This small molecule binds to this protein.
Small molecule (SMILES): Cc1sc2nc(COc3ccc(F)cc3)cc(=O)n2c1[C@@H]1C[C@H]1CO

Binding-site contacts:
Ligand atom O contacts residue GLY757 of chain 1.D at 3.3 Å (h-bond).
Ligand atom C7 contacts residue GLU530 of chain 1.C at 3.6 Å.
Ligand atom C17 contacts residue ILE519 of chain 1.D at 3.6 Å (hydrophobic).
Ligand atom S contacts residue PHE528 of chain 1.C at 2.8 Å (h-bond).
Ligand atom C13 contacts residue GLY760 of chain 1.C at 3.1 Å.
Ligand atom C9 contacts residue PRO532 of chain 1.D at 3.4 Å (hydrophobic).
Ligand atom C5 contacts residue TYR535 of chain 1.D at 3.2 Å (hydrophobic).
Ligand atom N contacts residue TYR535 of chain 1.D at 2.8 Å.
Ligand atom C10 contacts residue PRO532 of chain 1.D at 3.7 Å (hydrophobic).
Ligand atom C16 contacts residue VAL526 of chain 1.C at 3.4 Å (hydrophobic).
Ligand atom C7 contacts residue TYR535 of chain 1.D at 3.6 Å (hydrophobic).
Ligand atom C2 contacts residue PRO527 of chain 1.C at 3.3 Å (hydrophobic).
Ligand atom S contacts residue GLU530 of chain 1.C at 2.7 Å (salt-bridge).
Ligand atom C4 contacts residue TYR535 of chain 1.D at 3.3 Å (hydrophobic).
Ligand atom C8 contacts residue PRO532 of chain 1.D at 3.7 Å (hydrophobic).
Ligand atom C4 contacts residue PRO532 of chain 1.D at 3.3 Å (hydrophobic).
Ligand atom C15 contacts residue PRO527 of chain 1.C at 3.5 Å (hydrophobic).
Ligand atom S contacts residue TYR535 of chain 1.D at 3.0 Å.
Ligand atom C1 contacts residue TYR535 of chain 1.D at 3.0 Å (hydrophobic).
Ligand atom C13 contacts residue PRO527 of chain 1.C at 3.5 Å (hydrophobic).
Ligand atom C6 contacts residue TYR535 of chain 1.D at 2.8 Å (hydrophobic).
Ligand atom C1 contacts residue PRO527 of chain 1.C at 3.4 Å (hydrophobic).
Ligand atom S contacts residue VAL529 of chain 1.C at 3.3 Å (h-bond).
Ligand atom C17 contacts residue VAL526 of chain 1.C at 3.1 Å (hydrophobic).
Ligand atom C16 contacts residue PRO527 of chain 1.C at 3.1 Å (hydrophobic).
Ligand atom C6 contacts residue GLU530 of chain 1.C at 3.5 Å.
Ligand atom O1 contacts residue THR758 of chain 1.C at 3.7 Å.
Ligand atom C3 contacts residue TYR535 of chain 1.D at 3.1 Å (hydrophobic).
Ligand atom C11 contacts residue GLY760 of chain 1.C at 3.5 Å.
Ligand atom N1 contacts residue GLU530 of chain 1.C at 3.1 Å.
Ligand atom C12 contacts residue PRO527 of chain 1.C at 3.1 Å (hydrophobic).
Ligand atom O2 contacts residue ILE519 of chain 1.D at 3.2 Å.
Ligand atom O2 contacts residue VAL526 of chain 1.C at 2.9 Å.
Ligand atom C12 contacts residue GLY760 of chain 1.C at 2.9 Å.
Ligand atom C2 contacts residue TYR535 of chain 1.D at 3.0 Å (hydrophobic).
Ligand atom C contacts residue PHE528 of chain 1.C at 2.6 Å (hydrophobic).
Ligand atom O contacts residue PRO532 of chain 1.D at 3.5 Å.
Ligand atom C contacts residue VAL783 of chain 1.C at 3.5 Å (hydrophobic).
Ligand atom N1 contacts residue TYR535 of chain 1.D at 3.0 Å.
Ligand atom C1 contacts residue PHE528 of chain 1.C at 3.1 Å (hydrophobic).

Sequence of chain 1.D:
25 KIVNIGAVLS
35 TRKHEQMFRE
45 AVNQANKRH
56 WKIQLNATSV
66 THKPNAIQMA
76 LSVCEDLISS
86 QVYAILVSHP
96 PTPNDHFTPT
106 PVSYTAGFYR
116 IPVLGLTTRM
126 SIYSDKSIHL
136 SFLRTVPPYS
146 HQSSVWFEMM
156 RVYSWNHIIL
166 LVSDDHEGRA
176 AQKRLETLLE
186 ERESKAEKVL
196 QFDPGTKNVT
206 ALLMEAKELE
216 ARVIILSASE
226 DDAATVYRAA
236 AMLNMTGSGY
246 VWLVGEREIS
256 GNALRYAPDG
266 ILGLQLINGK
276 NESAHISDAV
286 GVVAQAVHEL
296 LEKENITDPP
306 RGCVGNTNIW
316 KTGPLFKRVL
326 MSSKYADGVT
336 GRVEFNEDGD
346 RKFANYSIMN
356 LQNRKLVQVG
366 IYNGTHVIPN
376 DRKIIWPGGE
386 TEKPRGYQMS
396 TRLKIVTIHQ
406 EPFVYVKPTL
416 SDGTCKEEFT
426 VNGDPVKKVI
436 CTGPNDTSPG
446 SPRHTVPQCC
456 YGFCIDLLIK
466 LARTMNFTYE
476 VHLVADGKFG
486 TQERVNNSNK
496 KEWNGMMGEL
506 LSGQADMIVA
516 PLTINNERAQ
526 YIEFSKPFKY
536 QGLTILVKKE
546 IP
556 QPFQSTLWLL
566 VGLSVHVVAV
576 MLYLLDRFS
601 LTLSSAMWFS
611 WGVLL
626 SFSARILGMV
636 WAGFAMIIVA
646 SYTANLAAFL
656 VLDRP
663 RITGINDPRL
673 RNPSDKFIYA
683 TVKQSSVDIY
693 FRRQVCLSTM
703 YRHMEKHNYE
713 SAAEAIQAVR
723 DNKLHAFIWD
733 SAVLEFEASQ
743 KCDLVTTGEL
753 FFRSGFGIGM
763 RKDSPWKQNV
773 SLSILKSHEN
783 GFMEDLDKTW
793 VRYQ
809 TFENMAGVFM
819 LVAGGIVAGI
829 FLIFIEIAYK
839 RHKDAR

Sequence of chain 1.C:
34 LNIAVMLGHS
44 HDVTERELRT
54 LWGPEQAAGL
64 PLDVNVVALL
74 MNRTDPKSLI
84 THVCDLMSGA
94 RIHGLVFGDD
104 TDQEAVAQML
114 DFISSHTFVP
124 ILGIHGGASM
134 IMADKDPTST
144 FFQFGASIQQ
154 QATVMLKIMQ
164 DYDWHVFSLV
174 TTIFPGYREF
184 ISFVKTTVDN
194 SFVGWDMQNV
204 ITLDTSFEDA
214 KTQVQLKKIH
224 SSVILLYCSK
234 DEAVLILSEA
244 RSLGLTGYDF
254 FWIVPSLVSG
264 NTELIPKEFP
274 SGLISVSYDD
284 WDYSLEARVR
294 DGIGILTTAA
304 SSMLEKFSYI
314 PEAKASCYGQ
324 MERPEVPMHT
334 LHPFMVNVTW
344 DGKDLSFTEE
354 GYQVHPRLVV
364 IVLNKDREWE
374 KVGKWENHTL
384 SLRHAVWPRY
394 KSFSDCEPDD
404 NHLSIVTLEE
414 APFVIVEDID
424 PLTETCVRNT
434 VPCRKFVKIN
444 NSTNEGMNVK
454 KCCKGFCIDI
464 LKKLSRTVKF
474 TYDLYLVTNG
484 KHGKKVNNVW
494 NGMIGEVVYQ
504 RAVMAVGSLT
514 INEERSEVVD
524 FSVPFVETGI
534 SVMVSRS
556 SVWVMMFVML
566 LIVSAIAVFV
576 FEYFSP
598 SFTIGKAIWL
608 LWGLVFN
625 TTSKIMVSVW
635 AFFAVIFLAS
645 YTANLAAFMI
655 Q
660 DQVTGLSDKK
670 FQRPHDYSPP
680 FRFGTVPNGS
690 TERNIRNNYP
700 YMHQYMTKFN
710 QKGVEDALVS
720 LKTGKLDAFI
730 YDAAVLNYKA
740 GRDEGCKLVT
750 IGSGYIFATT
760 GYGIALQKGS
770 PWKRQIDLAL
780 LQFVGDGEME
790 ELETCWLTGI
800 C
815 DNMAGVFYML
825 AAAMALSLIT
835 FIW